Binding-site contacts:
Ligand atom O1 contacts residue LYS101 of chain 1.B at 2.7 Å.
Ligand atom O5 contacts residue FE1 of chain 1.F at 2.2 Å.
Ligand atom O1 contacts residue ASN103 of chain 1.B at 3.8 Å.
Ligand atom C3 contacts residue ASN103 of chain 1.B at 3.1 Å.
Ligand atom C5 contacts residue LEU150 of chain 1.B at 3.2 Å (hydrophobic).
Ligand atom C1 contacts residue TRP113 of chain 1.B at 3.7 Å (hydrophobic).
Ligand atom C5 contacts residue SER218 of chain 1.B at 3.8 Å.
Ligand atom O4 contacts residue ARG227 of chain 1.B at 3.2 Å (salt-bridge).
Ligand atom O4 contacts residue ASN103 of chain 1.B at 2.6 Å (h-bond).
Ligand atom C2 contacts residue HIS216 of chain 1.B at 3.6 Å.
Ligand atom C5 contacts residue ARG227 of chain 1.B at 3.5 Å.
Ligand atom C4 contacts residue TRP113 of chain 1.B at 3.5 Å (hydrophobic).
Ligand atom C2 contacts residue FE1 of chain 1.F at 2.8 Å.
Ligand atom C4 contacts residue LEU150 of chain 1.B at 3.4 Å (hydrophobic).
Ligand atom O3 contacts residue LEU150 of chain 1.B at 3.2 Å.
Ligand atom O3 contacts residue SER218 of chain 1.B at 2.7 Å (h-bond).
Ligand atom C3 contacts residue TRP113 of chain 1.B at 3.6 Å (hydrophobic).
Ligand atom O2 contacts residue HIS216 of chain 1.B at 3.9 Å.
Ligand atom O3 contacts residue LYS105 of chain 1.B at 3.7 Å.
Ligand atom O5 contacts residue HIS116 of chain 1.B at 3.4 Å.
Ligand atom C5 contacts residue ASN103 of chain 1.B at 3.5 Å.
Ligand atom O5 contacts residue HIS216 of chain 1.B at 2.5 Å (h-bond).
Ligand atom O3 contacts residue TRP113 of chain 1.B at 3.4 Å.
Ligand atom C1 contacts residue FE1 of chain 1.F at 2.6 Å.
Ligand atom O3 contacts residue ARG227 of chain 1.B at 2.6 Å (salt-bridge).
Ligand atom C5 contacts residue TRP113 of chain 1.B at 3.6 Å (hydrophobic).
Ligand atom C4 contacts residue ASN103 of chain 1.B at 3.9 Å.
Ligand atom O1 contacts residue FE1 of chain 1.F at 3.8 Å.
Ligand atom O2 contacts residue HIS116 of chain 1.B at 3.1 Å (h-bond).
Ligand atom C1 contacts residue LYS101 of chain 1.B at 3.5 Å.
Ligand atom O2 contacts residue LYS101 of chain 1.B at 3.8 Å.
Ligand atom O1 contacts residue THR174 of chain 1.B at 2.8 Å (h-bond).
Ligand atom O2 contacts residue FE1 of chain 1.F at 1.9 Å.
Ligand atom O4 contacts residue LEU150 of chain 1.B at 3.8 Å.
Ligand atom C1 contacts residue HIS116 of chain 1.B at 3.8 Å.
Ligand atom O2 contacts residue ASP118 of chain 1.B at 2.8 Å (salt-bridge).
Ligand atom C2 contacts residue TRP113 of chain 1.B at 3.7 Å (hydrophobic).
Ligand atom O2 contacts residue THR174 of chain 1.B at 3.3 Å.
Ligand atom C1 contacts residue THR174 of chain 1.B at 3.4 Å.
Ligand atom O1 contacts residue TRP113 of chain 1.B at 3.4 Å.

A small-molecule ligand and the protein it binds are described below.
Small molecule (SMILES): O=C(O)CCC(=O)C(=O)O

Sequence of chain 1.B:
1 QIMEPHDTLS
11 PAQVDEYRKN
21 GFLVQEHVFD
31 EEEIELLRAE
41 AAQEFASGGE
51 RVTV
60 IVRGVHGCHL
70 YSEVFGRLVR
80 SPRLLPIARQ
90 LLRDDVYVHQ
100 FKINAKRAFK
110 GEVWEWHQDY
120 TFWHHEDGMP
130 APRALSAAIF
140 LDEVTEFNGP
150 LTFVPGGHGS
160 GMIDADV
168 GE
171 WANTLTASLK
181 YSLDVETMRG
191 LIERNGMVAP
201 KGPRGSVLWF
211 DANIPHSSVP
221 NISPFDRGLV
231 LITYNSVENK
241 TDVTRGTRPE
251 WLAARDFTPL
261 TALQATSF